The protein below binds the small molecule below.
Small molecule (SMILES): CC(=O)N[C@H]1[C@H](O[C@H]2[C@H](O)[C@@H](NC(C)=O)CO[C@@H]2CO[C@@H]2O[C@@H](C)[C@@H](O)[C@@H](O)[C@@H]2O)O[C@H](CO)[C@@H](O)[C@@H]1O

Sequence of chain 6.A:
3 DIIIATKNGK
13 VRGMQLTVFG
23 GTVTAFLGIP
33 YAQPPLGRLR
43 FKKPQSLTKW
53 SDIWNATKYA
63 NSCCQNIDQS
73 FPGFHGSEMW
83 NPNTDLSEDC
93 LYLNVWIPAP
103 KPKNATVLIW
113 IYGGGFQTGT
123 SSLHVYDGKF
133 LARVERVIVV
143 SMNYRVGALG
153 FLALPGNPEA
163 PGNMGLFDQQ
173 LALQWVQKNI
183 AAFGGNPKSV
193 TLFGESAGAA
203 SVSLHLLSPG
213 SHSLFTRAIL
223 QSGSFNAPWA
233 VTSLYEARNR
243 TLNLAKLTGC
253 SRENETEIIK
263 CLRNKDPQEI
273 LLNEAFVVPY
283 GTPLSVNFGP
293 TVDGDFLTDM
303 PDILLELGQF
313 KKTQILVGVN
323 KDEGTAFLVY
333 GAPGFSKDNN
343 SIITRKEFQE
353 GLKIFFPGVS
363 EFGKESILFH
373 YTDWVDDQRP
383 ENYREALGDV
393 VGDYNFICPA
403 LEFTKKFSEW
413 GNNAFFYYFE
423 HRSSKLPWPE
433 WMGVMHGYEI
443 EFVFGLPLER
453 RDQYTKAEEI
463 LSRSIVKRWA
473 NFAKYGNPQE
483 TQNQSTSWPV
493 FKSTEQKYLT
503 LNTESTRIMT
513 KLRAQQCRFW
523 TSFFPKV

Binding-site contacts:
Ligand atom C6 contacts residue TYR282 of chain 6.A at 4.0 Å (hydrophobic).
Ligand atom O4 contacts residue PHE278 of chain 6.A at 3.7 Å.
Ligand atom C4 contacts residue PHE278 of chain 6.A at 3.2 Å (hydrophobic).
Ligand atom O5 contacts residue ASN241 of chain 6.A at 2.4 Å (h-bond).
Ligand atom O5 contacts residue ASN245 of chain 6.A at 4.0 Å.
Ligand atom C7 contacts residue ASN241 of chain 6.A at 3.9 Å.
Ligand atom O3 contacts residue PRO281 of chain 6.A at 4.1 Å.
Ligand atom O3 contacts residue VAL280 of chain 6.A at 4.2 Å.
Ligand atom C6 contacts residue ASN245 of chain 6.A at 3.7 Å.
Ligand atom O4 contacts residue LEU249 of chain 6.A at 4.0 Å.
Ligand atom O3 contacts residue PHE278 of chain 6.A at 3.0 Å (h-bond).
Ligand atom C5 contacts residue ASN241 of chain 6.A at 3.7 Å.
Ligand atom C4 contacts residue PRO281 of chain 6.A at 4.2 Å (hydrophobic).
Ligand atom C1 contacts residue ASN241 of chain 6.A at 1.5 Å.
Ligand atom C3 contacts residue PRO281 of chain 6.A at 4.2 Å (hydrophobic).
Ligand atom O6 contacts residue TYR282 of chain 6.A at 4.4 Å.
Ligand atom C1 contacts residue ASN245 of chain 6.A at 4.4 Å.
Ligand atom C6 contacts residue LEU249 of chain 6.A at 3.8 Å (hydrophobic).
Ligand atom C5 contacts residue ASN245 of chain 6.A at 4.2 Å.
Ligand atom C5 contacts residue ASN245 of chain 6.A at 3.5 Å.
Ligand atom C4 contacts residue ASN245 of chain 6.A at 4.2 Å.
Ligand atom C5 contacts residue PRO281 of chain 6.A at 4.5 Å (hydrophobic).
Ligand atom C6 contacts residue LYS248 of chain 6.A at 4.5 Å.
Ligand atom C3 contacts residue ASN245 of chain 6.A at 4.3 Å.
Ligand atom O2 contacts residue PRO281 of chain 6.A at 3.9 Å.
Ligand atom C6 contacts residue ASN245 of chain 6.A at 3.8 Å.
Ligand atom C3 contacts residue PHE278 of chain 6.A at 3.4 Å (hydrophobic).
Ligand atom C6 contacts residue PRO281 of chain 6.A at 4.5 Å (hydrophobic).
Ligand atom O3 contacts residue PRO281 of chain 6.A at 3.6 Å.
Ligand atom C4 contacts residue LEU249 of chain 6.A at 4.4 Å (hydrophobic).
Ligand atom O7 contacts residue PRO281 of chain 6.A at 3.6 Å.
Ligand atom C2 contacts residue PRO281 of chain 6.A at 4.1 Å (hydrophobic).
Ligand atom C1 contacts residue ASN245 of chain 6.A at 4.1 Å.
Ligand atom C4 contacts residue ASN241 of chain 6.A at 4.3 Å.
Ligand atom O6 contacts residue ASN245 of chain 6.A at 3.5 Å (h-bond).
Ligand atom C3 contacts residue ASN241 of chain 6.A at 3.8 Å.
Ligand atom C2 contacts residue ASN241 of chain 6.A at 2.5 Å.
Ligand atom N2 contacts residue ASN241 of chain 6.A at 2.9 Å (h-bond).
Ligand atom O5 contacts residue ASN245 of chain 6.A at 3.2 Å (h-bond).
Ligand atom O7 contacts residue ASN241 of chain 6.A at 4.3 Å.